This small molecule binds to this protein.
Small molecule (SMILES): Nc1ncnc2c1ncn2[C@@H]1O[C@H](COP(=O)=O)[C@@H](O[P](=O)(O)OC[C@H]2O[C@@H](n3ccc(=O)[nH]c3=O)[C@H](O)[C@@H]2O)[C@H]1O

Sequence of chain 3.B:
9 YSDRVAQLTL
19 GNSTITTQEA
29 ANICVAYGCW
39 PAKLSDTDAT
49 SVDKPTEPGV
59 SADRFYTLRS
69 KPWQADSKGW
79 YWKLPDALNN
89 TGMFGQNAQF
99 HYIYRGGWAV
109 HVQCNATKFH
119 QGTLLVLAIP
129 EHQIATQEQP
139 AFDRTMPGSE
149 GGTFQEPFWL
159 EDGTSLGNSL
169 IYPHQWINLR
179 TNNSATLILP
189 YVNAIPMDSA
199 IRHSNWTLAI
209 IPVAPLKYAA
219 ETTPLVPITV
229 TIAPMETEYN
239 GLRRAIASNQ

Binding-site contacts:
Ligand atom C6 contacts residue TRP38 of chain 3.B at 3.6 Å (hydrophobic).
Ligand atom C2 contacts residue TRP38 of chain 3.B at 3.1 Å (hydrophobic).
Ligand atom O2' contacts residue TRP38 of chain 3.B at 4.2 Å.
Ligand atom O2' contacts residue HIS28 of chain 50.A at 3.2 Å (h-bond).
Ligand atom C1' contacts residue TRP38 of chain 3.B at 4.0 Å (hydrophobic).
Ligand atom C8 contacts residue TRP38 of chain 3.B at 4.3 Å (hydrophobic).
Ligand atom N6 contacts residue TRP38 of chain 3.B at 4.0 Å.
Ligand atom N1 contacts residue TRP38 of chain 3.B at 3.3 Å.
Ligand atom C5 contacts residue TRP38 of chain 3.B at 3.7 Å (hydrophobic).
Ligand atom N9 contacts residue TRP38 of chain 3.B at 3.7 Å.
Ligand atom N7 contacts residue TRP38 of chain 3.B at 4.2 Å.
Ligand atom N6 contacts residue VAL30 of chain 50.A at 4.3 Å.
Ligand atom C4 contacts residue TRP38 of chain 3.B at 3.5 Å (hydrophobic).
Ligand atom N3 contacts residue TRP38 of chain 3.B at 3.2 Å.

Sequence of chain 50.A:
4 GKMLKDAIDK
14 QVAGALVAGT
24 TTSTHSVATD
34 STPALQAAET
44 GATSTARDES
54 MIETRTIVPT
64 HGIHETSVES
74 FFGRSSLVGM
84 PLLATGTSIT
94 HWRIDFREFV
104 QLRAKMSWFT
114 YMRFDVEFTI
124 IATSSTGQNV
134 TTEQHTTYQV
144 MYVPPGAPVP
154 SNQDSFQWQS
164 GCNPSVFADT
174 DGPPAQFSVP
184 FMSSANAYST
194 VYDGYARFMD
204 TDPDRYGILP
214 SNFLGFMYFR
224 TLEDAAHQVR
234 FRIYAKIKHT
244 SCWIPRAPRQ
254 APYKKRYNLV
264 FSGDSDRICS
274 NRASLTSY